Sequence of chain 1.B:
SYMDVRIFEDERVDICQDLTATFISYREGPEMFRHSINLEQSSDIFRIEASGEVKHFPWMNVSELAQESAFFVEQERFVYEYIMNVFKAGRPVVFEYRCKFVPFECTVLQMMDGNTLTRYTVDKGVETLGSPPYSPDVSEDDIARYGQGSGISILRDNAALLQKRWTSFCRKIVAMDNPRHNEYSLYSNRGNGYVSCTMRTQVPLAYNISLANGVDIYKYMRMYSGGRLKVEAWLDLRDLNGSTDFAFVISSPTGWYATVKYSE

A protein and the small-molecule ligand that binds it are described below.
Small molecule (SMILES): CC(=O)N[C@@H]1[C@@H](O)[C@H](O)[C@@H](CO)O[C@H]1O

Binding-site contacts:
Ligand atom C5 contacts residue ASN210 of chain 1.B at 3.6 Å.
Ligand atom C8 contacts residue ALA208 of chain 1.B at 4.0 Å (hydrophobic).
Ligand atom N2 contacts residue ASN210 of chain 1.B at 2.7 Å (h-bond).
Ligand atom C7 contacts residue ASN210 of chain 1.B at 3.3 Å.
Ligand atom C3 contacts residue ASN210 of chain 1.B at 3.6 Å.
Ligand atom C7 contacts residue SER253 of chain 1.B at 4.4 Å.
Ligand atom O5 contacts residue ASN210 of chain 1.B at 2.3 Å (h-bond).
Ligand atom C2 contacts residue ASN210 of chain 1.B at 2.3 Å.
Ligand atom C4 contacts residue ASN210 of chain 1.B at 4.1 Å.
Ligand atom O7 contacts residue SER253 of chain 1.B at 3.8 Å.
Ligand atom O7 contacts residue ASN210 of chain 1.B at 3.5 Å (h-bond).
Ligand atom C1 contacts residue ASN210 of chain 1.B at 1.4 Å.
Ligand atom C8 contacts residue ASN210 of chain 1.B at 3.8 Å.